Binding-site contacts:
Ligand atom C01 contacts residue THR87 of chain 1.A at 4.2 Å.
Ligand atom C05 contacts residue THR87 of chain 1.A at 4.3 Å.
Ligand atom O06 contacts residue THR70 of chain 2.A at 3.8 Å.
Ligand atom C05 contacts residue SER90 of chain 1.A at 4.3 Å.
Ligand atom C03 contacts residue THR70 of chain 2.A at 3.4 Å.
Ligand atom C02 contacts residue VAL63 of chain 2.A at 4.5 Å (hydrophobic).
Ligand atom C04 contacts residue ASN62 of chain 2.A at 3.6 Å.
Ligand atom C02 contacts residue THR70 of chain 2.A at 4.1 Å.
Ligand atom C05 contacts residue GLY88 of chain 1.A at 3.5 Å.
Ligand atom C01 contacts residue GLU86 of chain 1.A at 4.0 Å.
Ligand atom C05 contacts residue ASN62 of chain 2.A at 4.5 Å.
Ligand atom C04 contacts residue THR70 of chain 2.A at 3.8 Å.
Ligand atom C02 contacts residue ALA64 of chain 2.A at 3.7 Å (hydrophobic).
Ligand atom O06 contacts residue ASN62 of chain 2.A at 2.5 Å (h-bond).
Ligand atom C01 contacts residue GLY88 of chain 1.A at 4.5 Å.
Ligand atom C03 contacts residue ASN62 of chain 2.A at 4.5 Å.
Ligand atom C01 contacts residue SER90 of chain 1.A at 3.8 Å.
Ligand atom C03 contacts residue VAL63 of chain 2.A at 4.0 Å (hydrophobic).
Ligand atom O06 contacts residue GLY88 of chain 1.A at 4.3 Å.
Ligand atom C04 contacts residue GLY88 of chain 1.A at 4.4 Å.
Ligand atom C03 contacts residue ALA64 of chain 2.A at 3.9 Å (hydrophobic).
Ligand atom C02 contacts residue GLU86 of chain 1.A at 3.8 Å.

Sequence of chain 1.A:
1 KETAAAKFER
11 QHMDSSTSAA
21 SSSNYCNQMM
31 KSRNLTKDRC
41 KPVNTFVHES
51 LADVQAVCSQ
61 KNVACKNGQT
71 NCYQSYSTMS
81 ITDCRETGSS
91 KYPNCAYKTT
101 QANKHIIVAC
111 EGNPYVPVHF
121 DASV

Sequence of chain 2.A:
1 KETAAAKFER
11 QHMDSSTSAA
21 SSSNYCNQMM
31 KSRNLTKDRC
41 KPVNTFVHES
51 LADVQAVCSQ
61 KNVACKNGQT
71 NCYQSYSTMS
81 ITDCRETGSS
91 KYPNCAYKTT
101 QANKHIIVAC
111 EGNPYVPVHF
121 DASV

The protein below binds the small molecule below.
Small molecule (SMILES): OC1CCCC1